This small molecule binds to this protein.
Small molecule (SMILES): CC(=O)N[C@@H]1[C@@H](O)[C@H](O[C@@H]2O[C@H](CO)[C@@H](O[C@@H]3O[C@H](CO[C@H]4O[C@H](CO)[C@@H](O)[C@H](O)[C@@H]4O)[C@@H](O)[C@H](O[C@H]4O[C@H](CO)[C@@H](O)[C@H](O)[C@@H]4O)[C@@H]3O)[C@H](O)[C@H]2NC(C)=O)[C@@H](CO)O[C@H]1O

Sequence of chain 1.G:
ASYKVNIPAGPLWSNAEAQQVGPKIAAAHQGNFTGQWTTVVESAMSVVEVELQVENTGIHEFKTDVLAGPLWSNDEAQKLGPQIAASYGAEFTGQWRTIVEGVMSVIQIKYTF

Binding-site contacts:
Ligand atom O7 contacts residue SER73 of chain 1.G at 3.5 Å.
Ligand atom C1 contacts residue TRP96 of chain 1.G at 3.6 Å (hydrophobic).
Ligand atom C3 contacts residue TRP96 of chain 1.G at 3.0 Å (hydrophobic).
Ligand atom O7 contacts residue ASN74 of chain 1.G at 2.8 Å (h-bond).
Ligand atom O4 contacts residue GLN95 of chain 1.G at 2.6 Å (h-bond).
Ligand atom O2 contacts residue EDO1 of chain 1.VA at 2.7 Å (h-bond).
Ligand atom C7 contacts residue GLY102 of chain 1.G at 3.5 Å.
Ligand atom O3 contacts residue TRP96 of chain 1.G at 3.5 Å.
Ligand atom C4 contacts residue GLN95 of chain 1.G at 3.6 Å.
Ligand atom C3 contacts residue LEU71 of chain 1.G at 3.6 Å (hydrophobic).
Ligand atom O4 contacts residue GLN95 of chain 1.G at 3.1 Å (h-bond).
Ligand atom C7 contacts residue THR98 of chain 1.G at 3.5 Å.
Ligand atom O3 contacts residue ASN74 of chain 1.G at 3.7 Å.
Ligand atom O7 contacts residue GLY102 of chain 1.G at 2.7 Å (h-bond).
Ligand atom C5 contacts residue TRP96 of chain 1.G at 3.4 Å (hydrophobic).
Ligand atom C7 contacts residue TRP72 of chain 1.G at 3.7 Å (hydrophobic).
Ligand atom O1 contacts residue TRP72 of chain 1.G at 3.6 Å.
Ligand atom O5 contacts residue TRP96 of chain 1.G at 3.3 Å.
Ligand atom O2 contacts residue EDO1 of chain 1.XA at 3.3 Å (h-bond).
Ligand atom O7 contacts residue GLU101 of chain 1.G at 3.1 Å (salt-bridge).
Ligand atom C8 contacts residue GLY102 of chain 1.G at 3.6 Å.
Ligand atom C5 contacts residue GLN95 of chain 1.G at 3.6 Å.
Ligand atom O7 contacts residue THR98 of chain 1.G at 3.6 Å.
Ligand atom O6 contacts residue THR98 of chain 1.G at 2.9 Å (h-bond).
Ligand atom N2 contacts residue LEU71 of chain 1.G at 2.9 Å (h-bond).
Ligand atom C5 contacts residue TRP72 of chain 1.G at 3.6 Å (hydrophobic).
Ligand atom C6 contacts residue TRP96 of chain 1.G at 3.5 Å (hydrophobic).
Ligand atom O4 contacts residue TRP96 of chain 1.G at 3.1 Å (h-bond).
Ligand atom C8 contacts residue LEU71 of chain 1.G at 3.6 Å (hydrophobic).
Ligand atom C6 contacts residue ARG97 of chain 1.G at 3.7 Å.
Ligand atom C6 contacts residue ASN74 of chain 1.G at 3.4 Å.
Ligand atom C1 contacts residue EDO1 of chain 1.XA at 3.5 Å.
Ligand atom O3 contacts residue THR98 of chain 1.G at 2.7 Å (h-bond).
Ligand atom C8 contacts residue TRP72 of chain 1.G at 3.6 Å (hydrophobic).
Ligand atom C2 contacts residue EDO1 of chain 1.VA at 3.5 Å.
Ligand atom N2 contacts residue THR98 of chain 1.G at 3.4 Å (h-bond).
Ligand atom O3 contacts residue LEU71 of chain 1.G at 3.7 Å.
Ligand atom N2 contacts residue TRP72 of chain 1.G at 3.7 Å.
Ligand atom C6 contacts residue GLY94 of chain 1.G at 3.5 Å.
Ligand atom C4 contacts residue TRP96 of chain 1.G at 3.4 Å (hydrophobic).